A small-molecule ligand and the protein it binds are described below.
Small molecule (SMILES): CC(=O)N[C@@H]1[C@@H](O)[C@H](O)[C@@H](CO)O[C@H]1O

Binding-site contacts:
Ligand atom O7 contacts residue LYS181 of chain 20.D at 4.3 Å.
Ligand atom O7 contacts residue ASN259 of chain 20.E at 2.7 Å (h-bond).
Ligand atom O5 contacts residue ASN259 of chain 20.E at 2.3 Å (h-bond).
Ligand atom O7 contacts residue GLU117 of chain 20.D at 4.3 Å.
Ligand atom O6 contacts residue THR116 of chain 20.D at 3.2 Å (h-bond).
Ligand atom C3 contacts residue ASN259 of chain 20.E at 3.7 Å.
Ligand atom O6 contacts residue LYS115 of chain 20.D at 3.5 Å (salt-bridge).
Ligand atom C4 contacts residue ASN259 of chain 20.E at 4.1 Å.
Ligand atom C6 contacts residue LYS115 of chain 20.D at 4.3 Å.
Ligand atom C1 contacts residue ASN259 of chain 20.E at 1.4 Å.
Ligand atom C7 contacts residue ASN259 of chain 20.E at 3.1 Å.
Ligand atom C8 contacts residue ASN259 of chain 20.E at 4.4 Å.
Ligand atom C2 contacts residue ASN259 of chain 20.E at 2.4 Å.
Ligand atom C6 contacts residue THR116 of chain 20.D at 4.5 Å.
Ligand atom O6 contacts residue ASN259 of chain 20.E at 4.4 Å.
Ligand atom O5 contacts residue THR116 of chain 20.D at 3.8 Å.
Ligand atom N2 contacts residue ASN259 of chain 20.E at 3.0 Å (h-bond).
Ligand atom C5 contacts residue ASN259 of chain 20.E at 3.6 Å.

Sequence of chain 20.D:
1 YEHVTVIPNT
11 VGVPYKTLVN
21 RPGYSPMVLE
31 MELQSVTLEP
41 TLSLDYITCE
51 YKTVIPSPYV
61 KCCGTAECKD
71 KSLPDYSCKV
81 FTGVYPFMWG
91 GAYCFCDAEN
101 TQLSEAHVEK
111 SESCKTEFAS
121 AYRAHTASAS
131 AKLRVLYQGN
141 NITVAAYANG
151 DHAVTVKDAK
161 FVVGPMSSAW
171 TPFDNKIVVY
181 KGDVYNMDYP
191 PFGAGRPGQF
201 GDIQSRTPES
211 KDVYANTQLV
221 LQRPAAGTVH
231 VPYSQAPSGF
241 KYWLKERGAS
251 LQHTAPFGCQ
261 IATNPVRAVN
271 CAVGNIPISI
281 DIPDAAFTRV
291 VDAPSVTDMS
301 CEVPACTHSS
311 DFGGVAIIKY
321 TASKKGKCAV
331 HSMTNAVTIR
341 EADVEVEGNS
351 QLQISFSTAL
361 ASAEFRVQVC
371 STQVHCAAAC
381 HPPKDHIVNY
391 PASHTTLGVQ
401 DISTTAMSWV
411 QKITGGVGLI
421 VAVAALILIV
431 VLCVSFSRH

Sequence of chain 20.E:
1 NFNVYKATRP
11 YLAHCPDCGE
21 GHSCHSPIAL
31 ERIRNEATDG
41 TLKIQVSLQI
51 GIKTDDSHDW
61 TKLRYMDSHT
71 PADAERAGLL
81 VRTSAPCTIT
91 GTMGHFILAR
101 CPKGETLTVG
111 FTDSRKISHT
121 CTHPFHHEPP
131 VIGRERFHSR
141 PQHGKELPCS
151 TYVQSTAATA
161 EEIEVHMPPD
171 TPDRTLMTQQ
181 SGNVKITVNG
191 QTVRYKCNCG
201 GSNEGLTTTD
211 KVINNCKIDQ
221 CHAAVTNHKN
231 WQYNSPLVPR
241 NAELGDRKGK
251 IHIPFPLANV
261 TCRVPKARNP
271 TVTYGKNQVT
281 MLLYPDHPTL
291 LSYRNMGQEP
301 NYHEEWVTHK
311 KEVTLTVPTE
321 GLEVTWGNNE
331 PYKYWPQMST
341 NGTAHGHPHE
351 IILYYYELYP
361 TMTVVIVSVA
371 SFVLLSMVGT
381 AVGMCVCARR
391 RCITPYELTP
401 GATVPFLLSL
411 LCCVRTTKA